This protein binds this small molecule.
Small molecule (SMILES): NS(=O)(=O)c1ccc(C(=O)CSc2ncccn2)cc1Cl

Sequence of chain 1.A:
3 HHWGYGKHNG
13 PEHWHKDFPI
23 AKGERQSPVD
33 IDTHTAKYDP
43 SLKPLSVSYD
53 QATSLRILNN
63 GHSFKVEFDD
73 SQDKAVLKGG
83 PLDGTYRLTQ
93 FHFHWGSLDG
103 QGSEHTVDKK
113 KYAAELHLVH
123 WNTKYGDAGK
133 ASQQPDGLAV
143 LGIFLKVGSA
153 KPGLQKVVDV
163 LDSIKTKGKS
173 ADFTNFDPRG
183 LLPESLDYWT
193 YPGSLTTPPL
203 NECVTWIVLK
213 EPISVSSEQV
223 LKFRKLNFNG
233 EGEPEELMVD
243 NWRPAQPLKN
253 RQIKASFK

Binding-site contacts:
Ligand atom C5 contacts residue THR199 of chain 1.A at 3.2 Å.
Ligand atom C4 contacts residue THR199 of chain 1.A at 3.4 Å.
Ligand atom C1 contacts residue LEU197 of chain 1.A at 3.8 Å (hydrophobic).
Ligand atom C13 contacts residue SER134 of chain 1.A at 3.8 Å.
Ligand atom N10 contacts residue PRO201 of chain 1.A at 3.6 Å.
Ligand atom N19 contacts residue HIS119 of chain 1.A at 3.4 Å (h-bond).
Ligand atom C13 contacts residue LEU197 of chain 1.A at 3.7 Å (hydrophobic).
Ligand atom S16 contacts residue HIS119 of chain 1.A at 3.9 Å.
Ligand atom N19 contacts residue ZN1 of chain 1.B at 2.0 Å.
Ligand atom C21 contacts residue LEU197 of chain 1.A at 3.6 Å (hydrophobic).
Ligand atom S16 contacts residue ZN1 of chain 1.B at 3.0 Å.
Ligand atom N19 contacts residue THR198 of chain 1.A at 2.9 Å (h-bond).
Ligand atom CL1 contacts residue VAL121 of chain 1.A at 3.8 Å.
Ligand atom O17 contacts residue VAL121 of chain 1.A at 3.8 Å.
Ligand atom C9 contacts residue PRO201 of chain 1.A at 3.8 Å (hydrophobic).
Ligand atom O18 contacts residue LEU197 of chain 1.A at 3.3 Å.
Ligand atom C13 contacts residue PRO201 of chain 1.A at 3.8 Å (hydrophobic).
Ligand atom C5 contacts residue BEZ1 of chain 1.D at 3.6 Å.
Ligand atom O12 contacts residue BEZ1 of chain 1.D at 3.9 Å.
Ligand atom O17 contacts residue VAL142 of chain 1.A at 3.9 Å.
Ligand atom C6 contacts residue BEZ1 of chain 1.D at 3.6 Å.
Ligand atom N10 contacts residue LEU197 of chain 1.A at 3.4 Å.
Ligand atom C7 contacts residue BEZ1 of chain 1.D at 3.3 Å.
Ligand atom S16 contacts residue HIS94 of chain 1.A at 3.9 Å.
Ligand atom CL1 contacts residue LEU197 of chain 1.A at 3.8 Å.
Ligand atom C4 contacts residue HIS94 of chain 1.A at 3.8 Å.
Ligand atom O17 contacts residue HIS94 of chain 1.A at 3.3 Å.
Ligand atom S16 contacts residue THR198 of chain 1.A at 3.9 Å.
Ligand atom C15 contacts residue SER134 of chain 1.A at 3.4 Å.
Ligand atom S8 contacts residue BEZ1 of chain 1.D at 3.4 Å (h-bond).
Ligand atom O18 contacts residue TRP208 of chain 1.A at 3.5 Å.
Ligand atom O17 contacts residue HIS119 of chain 1.A at 3.3 Å (h-bond).
Ligand atom CL1 contacts residue VAL142 of chain 1.A at 3.5 Å.
Ligand atom O18 contacts residue THR198 of chain 1.A at 3.0 Å (h-bond).
Ligand atom O17 contacts residue ZN1 of chain 1.B at 3.0 Å.
Ligand atom N19 contacts residue HIS94 of chain 1.A at 3.2 Å (h-bond).
Ligand atom C3 contacts residue HIS94 of chain 1.A at 3.8 Å.
Ligand atom N19 contacts residue HIS96 of chain 1.A at 3.4 Å (h-bond).
Ligand atom C15 contacts residue ASN203 of chain 1.A at 3.9 Å.
Ligand atom C2 contacts residue LEU197 of chain 1.A at 3.6 Å (hydrophobic).